Binding-site contacts:
Ligand atom O6 contacts residue GLU184 of chain 1.A at 3.2 Å (salt-bridge).
Ligand atom C6 contacts residue VAL7 of chain 1.G at 3.1 Å (hydrophobic).
Ligand atom C6 contacts residue GLU184 of chain 1.A at 3.7 Å.
Ligand atom O7 contacts residue TYR132 of chain 1.A at 3.1 Å (h-bond).
Ligand atom C4 contacts residue ARG56 of chain 1.A at 3.2 Å.
Ligand atom C2 contacts residue TYR132 of chain 1.A at 3.8 Å (hydrophobic).
Ligand atom C8 contacts residue THR11 of chain 1.G at 3.5 Å.
Ligand atom C3 contacts residue ARG56 of chain 1.A at 3.4 Å.
Ligand atom N2 contacts residue THR10 of chain 1.G at 3.0 Å (h-bond).
Ligand atom O4 contacts residue ARG56 of chain 1.A at 2.4 Å (salt-bridge).
Ligand atom O7 contacts residue ARG131 of chain 1.A at 3.5 Å (salt-bridge).
Ligand atom O4 contacts residue ARG131 of chain 1.A at 2.6 Å (salt-bridge).
Ligand atom C5 contacts residue ARG56 of chain 1.A at 3.0 Å.
Ligand atom O5 contacts residue THR10 of chain 1.G at 2.4 Å (h-bond).
Ligand atom C7 contacts residue ASN177 of chain 1.A at 3.5 Å.
Ligand atom N2 contacts residue TYR132 of chain 1.A at 3.3 Å (h-bond).
Ligand atom O3 contacts residue ARG131 of chain 1.A at 2.3 Å (salt-bridge).
Ligand atom O4 contacts residue GLU135 of chain 1.A at 3.4 Å (salt-bridge).
Ligand atom C3 contacts residue ARG131 of chain 1.A at 3.3 Å.
Ligand atom C8 contacts residue TYR132 of chain 1.A at 3.5 Å (hydrophobic).
Ligand atom C3 contacts residue TYR132 of chain 1.A at 3.0 Å (hydrophobic).
Ligand atom C4 contacts residue ARG131 of chain 1.A at 3.0 Å.
Ligand atom O6 contacts residue VAL7 of chain 1.G at 3.1 Å.
Ligand atom C4 contacts residue TYR132 of chain 1.A at 3.8 Å (hydrophobic).
Ligand atom C7 contacts residue TYR132 of chain 1.A at 3.0 Å (hydrophobic).
Ligand atom O4 contacts residue TYR132 of chain 1.A at 3.1 Å.
Ligand atom O7 contacts residue ASP128 of chain 1.A at 3.4 Å.
Ligand atom C3 contacts residue THR10 of chain 1.G at 3.8 Å.
Ligand atom C1 contacts residue THR10 of chain 1.G at 1.4 Å.
Ligand atom O7 contacts residue ASN177 of chain 1.A at 2.9 Å (h-bond).
Ligand atom C2 contacts residue THR10 of chain 1.G at 2.4 Å.
Ligand atom O3 contacts residue TYR132 of chain 1.A at 2.6 Å (h-bond).
Ligand atom C6 contacts residue ARG56 of chain 1.A at 3.1 Å.
Ligand atom O6 contacts residue PRO8 of chain 1.G at 3.2 Å.
Ligand atom C8 contacts residue ALA12 of chain 1.G at 3.0 Å (hydrophobic).
Ligand atom C4 contacts residue THR10 of chain 1.G at 3.8 Å.
Ligand atom C5 contacts residue THR10 of chain 1.G at 3.7 Å.
Ligand atom C7 contacts residue THR11 of chain 1.G at 3.9 Å.
Ligand atom O6 contacts residue VAL180 of chain 1.A at 3.5 Å.
Ligand atom O6 contacts residue THR10 of chain 1.G at 3.7 Å.

Sequence of chain 1.G:
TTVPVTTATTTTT

Sequence of chain 1.A:
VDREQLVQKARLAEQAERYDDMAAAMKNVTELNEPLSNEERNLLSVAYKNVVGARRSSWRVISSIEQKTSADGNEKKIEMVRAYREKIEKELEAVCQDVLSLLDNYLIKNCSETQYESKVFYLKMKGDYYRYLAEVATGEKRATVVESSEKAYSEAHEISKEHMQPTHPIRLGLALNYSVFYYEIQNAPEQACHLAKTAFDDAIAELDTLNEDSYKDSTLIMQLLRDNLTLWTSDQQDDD

A small-molecule ligand and the protein it binds are described below.
Small molecule (SMILES): CC(=O)N[C@@H]1[C@@H](O)[C@H](O)[C@@H](CO)O[C@H]1O